Sequence of chain 1.B:
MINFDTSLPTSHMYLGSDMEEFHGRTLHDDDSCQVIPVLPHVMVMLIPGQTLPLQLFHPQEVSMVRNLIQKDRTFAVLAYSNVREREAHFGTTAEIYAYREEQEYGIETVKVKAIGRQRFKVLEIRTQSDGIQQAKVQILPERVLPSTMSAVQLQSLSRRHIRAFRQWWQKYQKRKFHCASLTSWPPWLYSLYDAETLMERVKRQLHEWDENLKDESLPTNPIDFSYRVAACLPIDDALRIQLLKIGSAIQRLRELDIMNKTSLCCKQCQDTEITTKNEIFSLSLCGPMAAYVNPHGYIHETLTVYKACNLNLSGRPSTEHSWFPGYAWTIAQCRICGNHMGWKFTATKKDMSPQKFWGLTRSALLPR

The small molecule below binds the protein below.
Small molecule (SMILES): O=C1CC[C@H](N2C(=O)c3ccccc3C2=O)C(=O)N1

Binding-site contacts:
Ligand atom C06 contacts residue PHE428 of chain 1.B at 3.7 Å (hydrophobic).
Ligand atom C04 contacts residue HIS404 of chain 1.B at 3.9 Å.
Ligand atom N03 contacts residue TRP406 of chain 1.B at 3.3 Å.
Ligand atom C06 contacts residue TRP412 of chain 1.B at 3.6 Å (hydrophobic).
Ligand atom O05 contacts residue SER405 of chain 1.B at 3.3 Å.
Ligand atom C11 contacts residue HIS379 of chain 1.B at 3.6 Å.
Ligand atom O18 contacts residue TRP426 of chain 1.B at 3.2 Å.
Ligand atom C14 contacts residue ASN377 of chain 1.B at 3.6 Å.
Ligand atom N03 contacts residue HIS404 of chain 1.B at 2.9 Å (h-bond).
Ligand atom O05 contacts residue TRP406 of chain 1.B at 2.9 Å (h-bond).
Ligand atom C07 contacts residue TRP412 of chain 1.B at 3.5 Å (hydrophobic).
Ligand atom C20 contacts residue HIS379 of chain 1.B at 3.7 Å.
Ligand atom O01 contacts residue TRP406 of chain 1.B at 3.5 Å (h-bond).
Ligand atom C06 contacts residue TRP426 of chain 1.B at 3.9 Å (hydrophobic).
Ligand atom C06 contacts residue TRP406 of chain 1.B at 3.8 Å (hydrophobic).
Ligand atom C04 contacts residue TRP412 of chain 1.B at 3.8 Å (hydrophobic).
Ligand atom O18 contacts residue HIS383 of chain 1.B at 3.6 Å.
Ligand atom O01 contacts residue PRO378 of chain 1.B at 3.9 Å.
Ligand atom C12 contacts residue PRO378 of chain 1.B at 3.8 Å (hydrophobic).
Ligand atom O16 contacts residue TRP412 of chain 1.B at 3.2 Å.
Ligand atom C19 contacts residue ASN377 of chain 1.B at 3.5 Å.
Ligand atom O18 contacts residue ASN377 of chain 1.B at 3.4 Å.
Ligand atom O05 contacts residue PHE428 of chain 1.B at 3.3 Å.
Ligand atom O01 contacts residue HIS404 of chain 1.B at 2.9 Å (h-bond).
Ligand atom C13 contacts residue PRO378 of chain 1.B at 3.6 Å (hydrophobic).
Ligand atom C07 contacts residue TRP426 of chain 1.B at 3.5 Å (hydrophobic).
Ligand atom O05 contacts residue HIS404 of chain 1.B at 4.0 Å.
Ligand atom C08 contacts residue TRP406 of chain 1.B at 3.8 Å (hydrophobic).
Ligand atom C3 contacts residue ASN377 of chain 1.B at 3.5 Å.
Ligand atom C04 contacts residue TRP406 of chain 1.B at 3.4 Å (hydrophobic).
Ligand atom C02 contacts residue TRP406 of chain 1.B at 3.5 Å (hydrophobic).
Ligand atom C4 contacts residue PRO378 of chain 1.B at 3.9 Å (hydrophobic).
Ligand atom O16 contacts residue GLU403 of chain 1.B at 3.6 Å.
Ligand atom C3 contacts residue TRP426 of chain 1.B at 4.0 Å (hydrophobic).
Ligand atom C02 contacts residue HIS404 of chain 1.B at 3.5 Å.
Ligand atom N03 contacts residue SER405 of chain 1.B at 3.9 Å.
Ligand atom C04 contacts residue SER405 of chain 1.B at 4.0 Å.
Ligand atom O05 contacts residue TRP412 of chain 1.B at 3.8 Å.
Ligand atom C4 contacts residue TRP412 of chain 1.B at 3.9 Å (hydrophobic).
Ligand atom O01 contacts residue ASN377 of chain 1.B at 3.8 Å.